This small molecule binds to this protein.
Small molecule (SMILES): CC[C@H](C)[C@H](NC(=O)[C@@H](NC(=O)[C@H](CC(C)C)NC(=O)[C@H](CCCCN)NC(=O)[C@H](CCCCN)NC(=O)[C@@H](N)Cc1cnc[nH]1)C(C)C)C(=O)N[C@@H](CC(N)=O)C(=O)N[C@@H](CCCCN)C(=O)N[C@@H](CC(=O)O)C(=O)N[C@@H](CCSC)C(=O)N[C@@H](CCCN=C(N)N)C(=O)N[C@H](C(=O)N[C@@H](CC(=O)O)C(=O)N[C@@H](CC(C)C)C(=O)N[C@@H](Cc1ccccc1)C(=O)N[C@@H](CO)C(=O)N1CCC[C@H]1C(=O)N1CCC[C@H]1C(=O)N[C@H](C=O)CC(N)=O)[C@@H](C)O

Binding-site contacts:
Ligand atom O contacts residue LEU1062 of chain 6.D at 1.6 Å (h-bond).
Ligand atom C contacts residue ASN1067 of chain 6.D at 2.7 Å.
Ligand atom CD2 contacts residue THR1061 of chain 6.D at 1.8 Å.
Ligand atom N contacts residue ASN1067 of chain 6.D at 3.1 Å (h-bond).
Ligand atom C contacts residue THR1063 of chain 6.D at 2.9 Å.
Ligand atom CG2 contacts residue THR1063 of chain 6.D at 3.0 Å.
Ligand atom N contacts residue ARG1060 of chain 6.D at 1.9 Å.
Ligand atom CA contacts residue THR1063 of chain 6.D at 2.5 Å.
Ligand atom N contacts residue THR1061 of chain 6.D at 1.9 Å (h-bond).
Ligand atom O contacts residue THR1063 of chain 6.D at 2.4 Å (h-bond).
Ligand atom O contacts residue THR1063 of chain 6.D at 2.6 Å.
Ligand atom NE2 contacts residue THR1061 of chain 6.D at 3.0 Å.
Ligand atom O contacts residue THR1061 of chain 6.D at 1.8 Å.
Ligand atom N contacts residue ASN1067 of chain 6.D at 3.0 Å (h-bond).
Ligand atom C contacts residue THR1061 of chain 6.D at 2.1 Å.
Ligand atom O contacts residue ASN1067 of chain 6.D at 2.1 Å (h-bond).
Ligand atom CA contacts residue ASN1067 of chain 6.D at 2.7 Å.
Ligand atom O contacts residue THR1063 of chain 6.D at 2.4 Å (h-bond).
Ligand atom C contacts residue THR1063 of chain 6.D at 2.7 Å.
Ligand atom CD1 contacts residue LEU1062 of chain 6.D at 3.1 Å (hydrophobic).
Ligand atom CD1 contacts residue PHE1066 of chain 6.D at 2.9 Å (hydrophobic).
Ligand atom CB contacts residue THR1063 of chain 6.D at 2.6 Å.
Ligand atom C contacts residue LEU1062 of chain 6.D at 2.7 Å (hydrophobic).
Ligand atom CG contacts residue LEU1062 of chain 6.D at 2.8 Å (hydrophobic).
Ligand atom NZ contacts residue GLU1022 of chain 6.D at 2.7 Å (salt-bridge).
Ligand atom N contacts residue THR1063 of chain 6.D at 1.6 Å (h-bond).
Ligand atom CA contacts residue THR1063 of chain 6.D at 1.6 Å.
Ligand atom CB contacts residue ILE1026 of chain 6.D at 2.6 Å (hydrophobic).
Ligand atom CA contacts residue ARG1060 of chain 6.D at 3.1 Å.
Ligand atom CG contacts residue THR1061 of chain 6.D at 1.1 Å.
Ligand atom ND1 contacts residue THR1061 of chain 6.D at 2.4 Å.
Ligand atom CA contacts residue THR1061 of chain 6.D at 2.0 Å.
Ligand atom C contacts residue THR1063 of chain 6.D at 1.4 Å.
Ligand atom CB contacts residue THR1063 of chain 6.D at 3.0 Å.
Ligand atom O contacts residue ARG1060 of chain 6.D at 2.9 Å (salt-bridge).
Ligand atom N contacts residue THR1063 of chain 6.D at 2.4 Å (h-bond).
Ligand atom CG contacts residue ILE1026 of chain 6.D at 2.7 Å (hydrophobic).
Ligand atom CD2 contacts residue GLN1072 of chain 6.D at 3.1 Å.
Ligand atom CD1 contacts residue THR1063 of chain 6.D at 2.5 Å.
Ligand atom CB contacts residue THR1061 of chain 6.D at 1.0 Å.

Sequence of chain 6.D:
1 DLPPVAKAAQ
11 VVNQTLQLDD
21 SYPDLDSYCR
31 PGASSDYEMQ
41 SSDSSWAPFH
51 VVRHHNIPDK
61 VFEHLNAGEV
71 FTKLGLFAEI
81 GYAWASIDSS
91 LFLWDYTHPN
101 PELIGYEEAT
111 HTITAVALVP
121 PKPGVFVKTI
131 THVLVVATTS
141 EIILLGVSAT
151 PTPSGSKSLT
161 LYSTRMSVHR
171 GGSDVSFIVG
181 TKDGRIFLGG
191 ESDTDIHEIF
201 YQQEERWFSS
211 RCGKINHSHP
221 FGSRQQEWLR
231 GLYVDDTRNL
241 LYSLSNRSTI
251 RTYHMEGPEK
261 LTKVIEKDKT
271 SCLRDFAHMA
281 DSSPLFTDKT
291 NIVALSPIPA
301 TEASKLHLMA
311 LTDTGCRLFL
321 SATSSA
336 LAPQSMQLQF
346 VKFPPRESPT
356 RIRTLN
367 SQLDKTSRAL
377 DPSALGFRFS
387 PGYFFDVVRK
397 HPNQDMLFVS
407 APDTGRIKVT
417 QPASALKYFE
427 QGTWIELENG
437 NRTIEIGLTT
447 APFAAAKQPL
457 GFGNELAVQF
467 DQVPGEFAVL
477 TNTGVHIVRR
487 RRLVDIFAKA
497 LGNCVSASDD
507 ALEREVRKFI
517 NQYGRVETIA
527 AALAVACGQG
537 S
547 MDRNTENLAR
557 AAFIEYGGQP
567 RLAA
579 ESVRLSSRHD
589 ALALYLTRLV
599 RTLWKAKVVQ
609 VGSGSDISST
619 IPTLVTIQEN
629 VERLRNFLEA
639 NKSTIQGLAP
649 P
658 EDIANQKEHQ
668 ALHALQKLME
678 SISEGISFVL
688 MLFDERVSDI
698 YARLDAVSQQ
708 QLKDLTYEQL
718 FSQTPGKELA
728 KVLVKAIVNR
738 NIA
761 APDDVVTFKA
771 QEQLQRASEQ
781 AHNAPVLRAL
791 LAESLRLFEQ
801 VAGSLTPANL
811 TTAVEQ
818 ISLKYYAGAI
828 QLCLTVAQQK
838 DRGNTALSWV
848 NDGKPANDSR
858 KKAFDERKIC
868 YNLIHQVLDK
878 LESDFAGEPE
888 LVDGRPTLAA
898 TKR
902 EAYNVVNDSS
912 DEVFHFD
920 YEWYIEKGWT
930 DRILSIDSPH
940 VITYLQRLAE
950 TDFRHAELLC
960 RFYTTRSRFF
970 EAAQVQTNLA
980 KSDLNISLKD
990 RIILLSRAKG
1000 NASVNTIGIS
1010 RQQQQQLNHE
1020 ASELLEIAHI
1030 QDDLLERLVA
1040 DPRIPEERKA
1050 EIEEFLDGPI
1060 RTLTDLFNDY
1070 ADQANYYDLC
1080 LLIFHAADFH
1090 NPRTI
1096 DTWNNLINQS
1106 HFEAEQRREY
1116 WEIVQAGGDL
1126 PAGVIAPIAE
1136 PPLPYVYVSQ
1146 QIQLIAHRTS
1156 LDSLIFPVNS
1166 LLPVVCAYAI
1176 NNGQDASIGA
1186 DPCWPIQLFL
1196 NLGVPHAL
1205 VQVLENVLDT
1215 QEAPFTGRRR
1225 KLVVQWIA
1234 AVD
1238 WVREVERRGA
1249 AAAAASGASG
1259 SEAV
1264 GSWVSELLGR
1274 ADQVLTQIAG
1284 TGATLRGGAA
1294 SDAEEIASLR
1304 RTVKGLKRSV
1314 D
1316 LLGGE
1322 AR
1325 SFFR